Sequence of chain 1.E:
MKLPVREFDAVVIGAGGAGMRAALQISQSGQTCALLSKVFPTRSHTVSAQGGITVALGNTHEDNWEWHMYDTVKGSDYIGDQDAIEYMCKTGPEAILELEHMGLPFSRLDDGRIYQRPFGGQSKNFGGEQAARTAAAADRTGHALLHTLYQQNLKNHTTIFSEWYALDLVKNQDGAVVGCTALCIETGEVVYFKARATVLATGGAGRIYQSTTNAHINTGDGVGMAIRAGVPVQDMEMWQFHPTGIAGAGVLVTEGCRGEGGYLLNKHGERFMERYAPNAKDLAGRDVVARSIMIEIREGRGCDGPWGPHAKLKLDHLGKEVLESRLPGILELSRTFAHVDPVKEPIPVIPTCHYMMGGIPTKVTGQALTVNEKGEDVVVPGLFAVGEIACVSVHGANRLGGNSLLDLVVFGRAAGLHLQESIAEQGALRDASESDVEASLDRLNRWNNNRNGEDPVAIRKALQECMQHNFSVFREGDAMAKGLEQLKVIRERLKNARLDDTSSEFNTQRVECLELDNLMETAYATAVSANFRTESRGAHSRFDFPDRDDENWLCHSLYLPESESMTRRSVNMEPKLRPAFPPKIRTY

Binding-site contacts:
Ligand atom O4A contacts residue ARG399 of chain 1.E at 2.7 Å (salt-bridge).
Ligand atom O4B contacts residue ARG399 of chain 1.E at 2.5 Å (salt-bridge).
Ligand atom O2 contacts residue HIS242 of chain 1.E at 2.6 Å (h-bond).
Ligand atom C2 contacts residue FAD1 of chain 1.T at 3.4 Å.
Ligand atom C3 contacts residue ARG286 of chain 1.E at 3.1 Å.
Ligand atom O1B contacts residue HIS242 of chain 1.E at 3.2 Å (h-bond).
Ligand atom C1 contacts residue GLY51 of chain 1.E at 3.7 Å.
Ligand atom C4 contacts residue FAD1 of chain 1.T at 3.4 Å.
Ligand atom C1 contacts residue ARG286 of chain 1.E at 3.8 Å.
Ligand atom C4 contacts residue ARG286 of chain 1.E at 3.0 Å.
Ligand atom O4A contacts residue GLY401 of chain 1.E at 3.4 Å.
Ligand atom O1A contacts residue THR254 of chain 1.E at 2.6 Å (h-bond).
Ligand atom C4 contacts residue GLY402 of chain 1.E at 3.9 Å.
Ligand atom C4 contacts residue ARG399 of chain 1.E at 3.2 Å.
Ligand atom C1 contacts residue FAD1 of chain 1.T at 3.8 Å.
Ligand atom O1A contacts residue GLU255 of chain 1.E at 4.0 Å.
Ligand atom O2 contacts residue HIS354 of chain 1.E at 3.4 Å (h-bond).
Ligand atom O2 contacts residue ARG286 of chain 1.E at 3.1 Å (salt-bridge).
Ligand atom O1B contacts residue THR254 of chain 1.E at 3.0 Å (h-bond).
Ligand atom O1A contacts residue GLN50 of chain 1.E at 3.6 Å.
Ligand atom O1A contacts residue GLY51 of chain 1.E at 2.5 Å (h-bond).
Ligand atom O4A contacts residue GLY402 of chain 1.E at 2.9 Å (h-bond).
Ligand atom C1 contacts residue THR254 of chain 1.E at 3.1 Å.
Ligand atom C2 contacts residue ARG286 of chain 1.E at 3.4 Å.
Ligand atom O4A contacts residue ARG286 of chain 1.E at 3.4 Å (salt-bridge).
Ligand atom O4B contacts residue HIS354 of chain 1.E at 2.8 Å (h-bond).
Ligand atom O4B contacts residue FAD1 of chain 1.T at 3.6 Å.
Ligand atom O1A contacts residue FAD1 of chain 1.T at 3.2 Å (h-bond).
Ligand atom C1 contacts residue GLU255 of chain 1.E at 3.5 Å.
Ligand atom O1B contacts residue PHE119 of chain 1.E at 3.8 Å.
Ligand atom O4A contacts residue FAD1 of chain 1.T at 2.9 Å.
Ligand atom O2 contacts residue LEU252 of chain 1.E at 3.7 Å.
Ligand atom O1B contacts residue ARG286 of chain 1.E at 3.4 Å (salt-bridge).
Ligand atom O4B contacts residue ARG286 of chain 1.E at 2.5 Å (salt-bridge).
Ligand atom C3 contacts residue FAD1 of chain 1.T at 3.0 Å.
Ligand atom C1 contacts residue HIS242 of chain 1.E at 4.0 Å.
Ligand atom C1 contacts residue PHE119 of chain 1.E at 3.9 Å (hydrophobic).
Ligand atom C2 contacts residue HIS242 of chain 1.E at 3.8 Å.
Ligand atom C4 contacts residue HIS354 of chain 1.E at 3.9 Å.
Ligand atom O1B contacts residue GLU255 of chain 1.E at 2.4 Å (salt-bridge).

This protein binds this small molecule.
Small molecule (SMILES): O=C([O-])[C@H](O)/C=C(/[O-])O